Binding-site contacts:
Ligand atom C2 contacts residue GLN63 of chain 1.A at 3.5 Å.
Ligand atom N3 contacts residue LYS70 of chain 1.A at 3.7 Å.
Ligand atom C1 contacts residue LYS70 of chain 1.A at 3.5 Å.
Ligand atom C8 contacts residue LEU56 of chain 1.A at 3.6 Å (hydrophobic).
Ligand atom C16 contacts residue ASN53 of chain 1.A at 3.8 Å.
Ligand atom C8 contacts residue ASN57 of chain 1.A at 3.5 Å.
Ligand atom O24 contacts residue LYS70 of chain 1.A at 3.3 Å.
Ligand atom C23 contacts residue ASN57 of chain 1.A at 3.5 Å.
Ligand atom C6 contacts residue ASN57 of chain 1.A at 3.7 Å.
Ligand atom C27 contacts residue LYS70 of chain 1.A at 3.5 Å.
Ligand atom C27 contacts residue ARG173 of chain 5.A at 3.5 Å.
Ligand atom C2 contacts residue LYS70 of chain 1.A at 3.8 Å.
Ligand atom C22 contacts residue ALA105 of chain 1.A at 3.5 Å (hydrophobic).
Ligand atom N3 contacts residue GLN63 of chain 1.A at 3.1 Å (h-bond).
Ligand atom C26 contacts residue LYS70 of chain 1.A at 3.4 Å.
Ligand atom C32 contacts residue ARG173 of chain 5.A at 3.3 Å.
Ligand atom N3 contacts residue ARG173 of chain 5.A at 3.3 Å.
Ligand atom C2 contacts residue ARG173 of chain 5.A at 3.5 Å.
Ligand atom C29 contacts residue ARG173 of chain 5.A at 3.8 Å.
Ligand atom C22 contacts residue THR107 of chain 1.A at 3.8 Å.
Ligand atom C16 contacts residue THR107 of chain 1.A at 3.8 Å.
Ligand atom C21 contacts residue TYR130 of chain 1.A at 3.5 Å (hydrophobic).
Ligand atom C28 contacts residue ARG173 of chain 5.A at 3.4 Å.
Ligand atom C17 contacts residue THR107 of chain 1.A at 3.7 Å.
Ligand atom C6 contacts residue ASN53 of chain 1.A at 3.5 Å.
Ligand atom C18 contacts residue THR107 of chain 1.A at 3.8 Å.
Ligand atom O14 contacts residue ASN57 of chain 1.A at 3.3 Å (h-bond).
Ligand atom C10 contacts residue LEU69 of chain 1.A at 3.8 Å (hydrophobic).
Ligand atom C22 contacts residue ASN53 of chain 1.A at 3.5 Å.
Ligand atom C5 contacts residue ASN57 of chain 1.A at 3.8 Å.
Ligand atom C10 contacts residue MET66 of chain 1.A at 3.6 Å (hydrophobic).
Ligand atom C11 contacts residue LEU56 of chain 1.A at 3.7 Å (hydrophobic).
Ligand atom C12 contacts residue LEU56 of chain 1.A at 3.7 Å (hydrophobic).
Ligand atom C32 contacts residue GLN63 of chain 1.A at 3.2 Å.
Ligand atom C26 contacts residue ARG173 of chain 5.A at 3.8 Å.
Ligand atom C25 contacts residue ASN57 of chain 1.A at 3.3 Å.
Ligand atom N4 contacts residue ASN57 of chain 1.A at 2.8 Å (h-bond).
Ligand atom C30 contacts residue LYS182 of chain 5.A at 3.7 Å.
Ligand atom C9 contacts residue LEU56 of chain 1.A at 3.7 Å (hydrophobic).
Ligand atom C22 contacts residue TYR130 of chain 1.A at 3.7 Å (hydrophobic).

This small molecule binds to this protein.
Small molecule (SMILES): Cc1[nH]c2ccccc2c1CC(=O)N[C@@H](Cc1ccccc1)C(=O)N(C)c1ccccc1

Sequence of chain 5.A:
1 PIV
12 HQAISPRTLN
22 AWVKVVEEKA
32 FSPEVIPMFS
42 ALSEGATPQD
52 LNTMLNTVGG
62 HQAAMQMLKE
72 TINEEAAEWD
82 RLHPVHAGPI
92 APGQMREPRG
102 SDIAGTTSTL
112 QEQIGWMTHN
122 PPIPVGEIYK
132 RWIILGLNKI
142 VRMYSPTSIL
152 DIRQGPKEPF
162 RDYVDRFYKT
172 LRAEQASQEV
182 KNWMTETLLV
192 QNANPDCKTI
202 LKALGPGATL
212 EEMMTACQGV

Sequence of chain 1.A:
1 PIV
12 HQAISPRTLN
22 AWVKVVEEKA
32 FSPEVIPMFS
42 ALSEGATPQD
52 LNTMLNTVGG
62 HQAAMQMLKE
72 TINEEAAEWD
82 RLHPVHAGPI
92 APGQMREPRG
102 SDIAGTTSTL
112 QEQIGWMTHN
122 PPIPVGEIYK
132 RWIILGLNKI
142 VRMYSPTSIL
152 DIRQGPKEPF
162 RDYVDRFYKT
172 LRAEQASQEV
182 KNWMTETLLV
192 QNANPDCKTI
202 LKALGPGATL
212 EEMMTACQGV